Sequence of chain 1.A:
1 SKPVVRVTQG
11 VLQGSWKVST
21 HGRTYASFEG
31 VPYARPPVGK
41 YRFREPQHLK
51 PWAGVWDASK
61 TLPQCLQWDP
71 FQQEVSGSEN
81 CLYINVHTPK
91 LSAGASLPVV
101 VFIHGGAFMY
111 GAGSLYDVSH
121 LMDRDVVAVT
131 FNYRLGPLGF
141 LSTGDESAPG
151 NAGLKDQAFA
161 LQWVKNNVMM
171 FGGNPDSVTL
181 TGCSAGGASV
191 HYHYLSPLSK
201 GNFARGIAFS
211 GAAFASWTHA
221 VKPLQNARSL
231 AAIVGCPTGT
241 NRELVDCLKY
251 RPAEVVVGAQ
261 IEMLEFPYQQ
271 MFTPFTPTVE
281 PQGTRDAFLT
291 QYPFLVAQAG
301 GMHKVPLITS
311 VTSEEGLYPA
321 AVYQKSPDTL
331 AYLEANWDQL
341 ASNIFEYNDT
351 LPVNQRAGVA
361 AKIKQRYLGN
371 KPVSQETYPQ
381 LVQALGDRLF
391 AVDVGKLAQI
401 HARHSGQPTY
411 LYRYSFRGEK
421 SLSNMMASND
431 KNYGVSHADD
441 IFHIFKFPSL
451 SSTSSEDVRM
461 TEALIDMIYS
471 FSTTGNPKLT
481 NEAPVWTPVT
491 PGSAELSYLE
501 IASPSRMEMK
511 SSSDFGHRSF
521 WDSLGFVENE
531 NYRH

Binding-site contacts:
Ligand atom O7 contacts residue ASN226 of chain 1.A at 3.3 Å (h-bond).
Ligand atom O5 contacts residue ASN348 of chain 1.A at 2.3 Å (h-bond).
Ligand atom C1 contacts residue GLN225 of chain 1.A at 3.7 Å.
Ligand atom O5 contacts residue GLN225 of chain 1.A at 4.0 Å.
Ligand atom C7 contacts residue ASN348 of chain 1.A at 3.4 Å.
Ligand atom O4 contacts residue THR238 of chain 1.A at 2.9 Å.
Ligand atom N2 contacts residue ASN348 of chain 1.A at 3.1 Å (h-bond).
Ligand atom C6 contacts residue ALA232 of chain 1.A at 4.0 Å (hydrophobic).
Ligand atom C2 contacts residue LEU264 of chain 1.A at 3.8 Å (hydrophobic).
Ligand atom C2 contacts residue ASP349 of chain 1.A at 4.0 Å.
Ligand atom O5 contacts residue LEU264 of chain 1.A at 3.8 Å.
Ligand atom C5 contacts residue GLU265 of chain 1.A at 3.7 Å.
Ligand atom O7 contacts residue ASP349 of chain 1.A at 3.4 Å (salt-bridge).
Ligand atom C3 contacts residue THR238 of chain 1.A at 3.8 Å.
Ligand atom O4 contacts residue LEU264 of chain 1.A at 4.0 Å.
Ligand atom C5 contacts residue ASN348 of chain 1.A at 3.6 Å.
Ligand atom C3 contacts residue ASN348 of chain 1.A at 3.9 Å.
Ligand atom O3 contacts residue THR238 of chain 1.A at 2.7 Å (h-bond).
Ligand atom O6 contacts residue SER229 of chain 1.A at 3.6 Å.
Ligand atom C4 contacts residue THR238 of chain 1.A at 3.7 Å.
Ligand atom C8 contacts residue GLU265 of chain 1.A at 3.7 Å.
Ligand atom C6 contacts residue SER229 of chain 1.A at 4.0 Å.
Ligand atom C1 contacts residue ASP349 of chain 1.A at 3.7 Å.
Ligand atom C6 contacts residue ARG356 of chain 1.A at 4.0 Å.
Ligand atom O4 contacts residue ALA232 of chain 1.A at 3.6 Å (h-bond).
Ligand atom O6 contacts residue SER229 of chain 1.A at 3.7 Å.
Ligand atom C2 contacts residue ASN348 of chain 1.A at 2.5 Å.
Ligand atom O5 contacts residue ASP349 of chain 1.A at 3.8 Å.
Ligand atom O5 contacts residue ARG356 of chain 1.A at 3.7 Å.
Ligand atom O3 contacts residue GLN225 of chain 1.A at 3.7 Å.
Ligand atom N2 contacts residue LEU264 of chain 1.A at 2.9 Å (h-bond).
Ligand atom O7 contacts residue ASN348 of chain 1.A at 3.3 Å (h-bond).
Ligand atom C1 contacts residue ASN348 of chain 1.A at 1.4 Å.
Ligand atom C6 contacts residue ARG228 of chain 1.A at 3.6 Å.
Ligand atom C3 contacts residue LEU264 of chain 1.A at 3.8 Å (hydrophobic).
Ligand atom O3 contacts residue LEU264 of chain 1.A at 4.0 Å.
Ligand atom C8 contacts residue LEU264 of chain 1.A at 3.5 Å (hydrophobic).
Ligand atom C7 contacts residue ASN226 of chain 1.A at 3.9 Å.
Ligand atom C7 contacts residue LEU264 of chain 1.A at 3.7 Å (hydrophobic).
Ligand atom C4 contacts residue GLN225 of chain 1.A at 4.0 Å.

The protein below binds the small molecule below.
Small molecule (SMILES): CC(=O)N[C@H]1[C@H](O[C@H]2[C@H](O)[C@@H](NC(C)=O)CO[C@@H]2CO)O[C@H](CO)[C@@H](O[C@@H]2O[C@H](CO)[C@@H](O)[C@H](O[C@H]3O[C@H](CO)[C@@H](O)[C@H](O)[C@@H]3O[C@H]3O[C@H](CO)[C@@H](O)[C@H](O)[C@@H]3O)[C@@H]2O)[C@@H]1O